Binding-site contacts:
Ligand atom O6 contacts residue THR101 of chain 2.A at 2.6 Å.
Ligand atom C8 contacts residue GLN105 of chain 2.A at 3.6 Å.
Ligand atom C2 contacts residue ASN67 of chain 2.A at 2.3 Å.
Ligand atom O2 contacts residue ASP99 of chain 2.A at 2.6 Å (salt-bridge).
Ligand atom C6 contacts residue TRP102 of chain 2.A at 3.9 Å (hydrophobic).
Ligand atom C1 contacts residue ASN67 of chain 2.A at 1.4 Å.
Ligand atom C6 contacts residue THR101 of chain 2.A at 3.8 Å.
Ligand atom C8 contacts residue LEU150 of chain 2.A at 3.9 Å (hydrophobic).
Ligand atom O4 contacts residue TRP75 of chain 2.A at 3.5 Å.
Ligand atom C3 contacts residue ASN67 of chain 2.A at 3.7 Å.
Ligand atom O5 contacts residue ASN67 of chain 2.A at 2.4 Å (h-bond).
Ligand atom C7 contacts residue ASN67 of chain 2.A at 3.7 Å.
Ligand atom C5 contacts residue TRP102 of chain 2.A at 3.9 Å (hydrophobic).
Ligand atom O2 contacts residue PHE96 of chain 2.A at 3.6 Å.
Ligand atom O6 contacts residue SER71 of chain 2.A at 2.6 Å (h-bond).
Ligand atom C8 contacts residue GLN64 of chain 2.A at 3.6 Å.
Ligand atom O5 contacts residue PHE96 of chain 2.A at 3.7 Å.
Ligand atom O3 contacts residue ASP99 of chain 2.A at 3.1 Å (salt-bridge).
Ligand atom O7 contacts residue LYS386 of chain 3.A at 3.6 Å.
Ligand atom N2 contacts residue ASN67 of chain 2.A at 2.9 Å (h-bond).
Ligand atom O5 contacts residue SER71 of chain 2.A at 3.5 Å (h-bond).
Ligand atom O4 contacts residue TRP102 of chain 2.A at 3.1 Å (h-bond).
Ligand atom C7 contacts residue TRP109 of chain 2.A at 3.9 Å (hydrophobic).
Ligand atom O2 contacts residue TRP102 of chain 2.A at 3.0 Å (h-bond).
Ligand atom C1 contacts residue TRP75 of chain 2.A at 3.6 Å (hydrophobic).
Ligand atom O6 contacts residue ARG143 of chain 2.A at 3.2 Å (salt-bridge).
Ligand atom C7 contacts residue GLN64 of chain 2.A at 3.7 Å.
Ligand atom C6 contacts residue TRP75 of chain 2.A at 3.6 Å (hydrophobic).
Ligand atom O3 contacts residue TRP109 of chain 2.A at 3.4 Å.
Ligand atom C2 contacts residue ASP99 of chain 2.A at 3.6 Å.
Ligand atom C6 contacts residue PHE96 of chain 2.A at 3.6 Å (hydrophobic).
Ligand atom C5 contacts residue ASN67 of chain 2.A at 3.7 Å.
Ligand atom C4 contacts residue TRP75 of chain 2.A at 3.9 Å (hydrophobic).
Ligand atom N2 contacts residue TRP75 of chain 2.A at 3.9 Å.
Ligand atom C6 contacts residue SER71 of chain 2.A at 3.4 Å.
Ligand atom O7 contacts residue GLN64 of chain 2.A at 3.1 Å (h-bond).
Ligand atom C7 contacts residue GLN105 of chain 2.A at 3.8 Å.
Ligand atom O7 contacts residue GLN105 of chain 2.A at 3.3 Å (h-bond).
Ligand atom O7 contacts residue TRP109 of chain 2.A at 2.8 Å (h-bond).
Ligand atom C3 contacts residue ASP99 of chain 2.A at 3.9 Å.

Sequence of chain 2.A:
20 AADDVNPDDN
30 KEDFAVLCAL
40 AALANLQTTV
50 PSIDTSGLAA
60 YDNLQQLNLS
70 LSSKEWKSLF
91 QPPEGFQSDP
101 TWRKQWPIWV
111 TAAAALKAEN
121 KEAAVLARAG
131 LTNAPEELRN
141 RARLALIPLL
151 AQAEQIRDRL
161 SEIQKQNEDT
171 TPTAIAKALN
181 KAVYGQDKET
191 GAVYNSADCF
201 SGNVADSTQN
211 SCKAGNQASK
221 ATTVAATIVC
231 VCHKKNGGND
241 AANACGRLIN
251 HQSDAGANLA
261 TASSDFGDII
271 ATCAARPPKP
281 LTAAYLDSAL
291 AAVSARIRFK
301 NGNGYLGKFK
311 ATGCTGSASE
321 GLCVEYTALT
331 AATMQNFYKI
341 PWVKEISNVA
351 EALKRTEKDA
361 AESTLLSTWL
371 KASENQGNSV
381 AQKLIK

The small molecule below binds the protein below.
Small molecule (SMILES): CC(=O)N[C@H]1[C@H](O[C@H]2[C@H](O)[C@@H](NC(C)=O)CO[C@@H]2CO)O[C@H](CO)[C@@H](O[C@@H]2O[C@H](CO[C@H]3O[C@H](CO)[C@@H](O)[C@H](O)[C@@H]3O)[C@@H](O)[C@H](O)[C@@H]2O)[C@@H]1O

Sequence of chain 3.A:
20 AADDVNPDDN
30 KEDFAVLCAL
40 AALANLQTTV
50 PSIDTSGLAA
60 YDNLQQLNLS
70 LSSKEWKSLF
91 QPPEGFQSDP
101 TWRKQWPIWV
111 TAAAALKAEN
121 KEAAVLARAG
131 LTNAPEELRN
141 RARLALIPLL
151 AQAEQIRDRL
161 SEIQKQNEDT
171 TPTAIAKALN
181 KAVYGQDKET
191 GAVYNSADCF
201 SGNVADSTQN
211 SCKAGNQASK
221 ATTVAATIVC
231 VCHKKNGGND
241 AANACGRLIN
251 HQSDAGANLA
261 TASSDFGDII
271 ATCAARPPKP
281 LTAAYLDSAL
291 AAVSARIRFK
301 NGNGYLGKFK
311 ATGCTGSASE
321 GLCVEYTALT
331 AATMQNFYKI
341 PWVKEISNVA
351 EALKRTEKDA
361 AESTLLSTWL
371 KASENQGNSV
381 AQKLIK